Binding-site contacts:
Ligand atom C3 contacts residue LYS37 of chain 1.AA at 4.0 Å.
Ligand atom C1 contacts residue VAL161 of chain 1.AA at 4.3 Å (hydrophobic).
Ligand atom C15 contacts residue VAL151 of chain 1.AA at 4.3 Å (hydrophobic).
Ligand atom C10 contacts residue LYS37 of chain 1.AA at 3.4 Å.
Ligand atom C14 contacts residue TYR154 of chain 1.AA at 3.7 Å (hydrophobic).
Ligand atom C15 contacts residue TYR154 of chain 1.AA at 3.2 Å (hydrophobic).
Ligand atom C13 contacts residue VAL34 of chain 1.AA at 3.1 Å (hydrophobic).
Ligand atom C12 contacts residue LYS37 of chain 1.AA at 4.4 Å.
Ligand atom S contacts residue LYS37 of chain 1.AA at 4.3 Å.
Ligand atom C3 contacts residue PHE162 of chain 1.AA at 4.4 Å (hydrophobic).
Ligand atom C5 contacts residue LYS37 of chain 1.AA at 3.5 Å.
Ligand atom C15 contacts residue VAL34 of chain 1.AA at 4.1 Å (hydrophobic).
Ligand atom O3 contacts residue LYS37 of chain 1.AA at 3.6 Å.
Ligand atom C1 contacts residue LYS37 of chain 1.AA at 3.4 Å.
Ligand atom C11 contacts residue TYR154 of chain 1.AA at 4.5 Å (hydrophobic).
Ligand atom C2 contacts residue LYS37 of chain 1.AA at 3.7 Å.
Ligand atom C4 contacts residue LYS37 of chain 1.AA at 3.8 Å.
Ligand atom C8 contacts residue LYS37 of chain 1.AA at 3.6 Å.
Ligand atom C13 contacts residue VAL151 of chain 1.AA at 3.8 Å (hydrophobic).
Ligand atom C2 contacts residue VAL161 of chain 1.AA at 3.6 Å (hydrophobic).
Ligand atom C7 contacts residue LYS37 of chain 1.AA at 3.7 Å.
Ligand atom C14 contacts residue VAL151 of chain 1.AA at 3.4 Å (hydrophobic).
Ligand atom C15 contacts residue ALA38 of chain 1.AA at 4.2 Å (hydrophobic).
Ligand atom C16 contacts residue LYS37 of chain 1.AA at 4.2 Å.
Ligand atom C13 contacts residue TYR154 of chain 1.AA at 4.5 Å (hydrophobic).
Ligand atom C4 contacts residue VAL161 of chain 1.AA at 4.3 Å (hydrophobic).
Ligand atom C11 contacts residue LYS37 of chain 1.AA at 4.0 Å.
Ligand atom C6 contacts residue LYS37 of chain 1.AA at 3.6 Å.
Ligand atom C12 contacts residue VAL34 of chain 1.AA at 3.8 Å (hydrophobic).
Ligand atom N contacts residue LYS37 of chain 1.AA at 3.6 Å.
Ligand atom C14 contacts residue VAL34 of chain 1.AA at 3.2 Å (hydrophobic).
Ligand atom C16 contacts residue TYR154 of chain 1.AA at 3.7 Å (hydrophobic).
Ligand atom C3 contacts residue VAL161 of chain 1.AA at 3.5 Å (hydrophobic).
Ligand atom C9 contacts residue LYS37 of chain 1.AA at 3.5 Å.

Sequence of chain 1.AA:
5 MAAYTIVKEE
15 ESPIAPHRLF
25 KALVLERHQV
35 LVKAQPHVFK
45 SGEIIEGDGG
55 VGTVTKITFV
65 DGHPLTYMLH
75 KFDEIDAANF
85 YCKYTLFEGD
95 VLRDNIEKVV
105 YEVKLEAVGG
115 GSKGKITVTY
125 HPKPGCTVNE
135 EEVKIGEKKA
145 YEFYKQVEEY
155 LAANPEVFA

A small-molecule ligand and the protein it binds are described below.
Small molecule (SMILES): O=S(=O)(O)c1cccc2cccc(Nc3ccccc3)c12